Binding-site contacts:
Ligand atom C14 contacts residue GLY537 of chain 1.B at 4.1 Å.
Ligand atom O4 contacts residue GLU587 of chain 1.B at 3.5 Å (salt-bridge).
Ligand atom F1 contacts residue GLY537 of chain 1.B at 4.5 Å.
Ligand atom C4 contacts residue PRO485 of chain 1.B at 3.7 Å (hydrophobic).
Ligand atom O2 contacts residue THR487 of chain 1.B at 2.9 Å (h-bond).
Ligand atom O3 contacts residue GLY537 of chain 1.B at 3.6 Å.
Ligand atom C10 contacts residue PRO485 of chain 1.B at 4.2 Å (hydrophobic).
Ligand atom O3 contacts residue SER538 of chain 1.B at 3.0 Å (h-bond).
Ligand atom C2 contacts residue PRO485 of chain 1.B at 4.2 Å (hydrophobic).
Ligand atom O1 contacts residue TYR457 of chain 1.B at 3.7 Å.
Ligand atom O2 contacts residue TYR457 of chain 1.B at 4.1 Å.
Ligand atom C14 contacts residue VAL534 of chain 1.B at 3.8 Å (hydrophobic).
Ligand atom N1 contacts residue THR487 of chain 1.B at 3.8 Å.
Ligand atom C9 contacts residue PRO485 of chain 1.B at 4.3 Å (hydrophobic).
Ligand atom O2 contacts residue LEU486 of chain 1.B at 3.7 Å.
Ligand atom C10 contacts residue THR487 of chain 1.B at 3.9 Å.
Ligand atom O3 contacts residue THR539 of chain 1.B at 2.9 Å (h-bond).
Ligand atom C10 contacts residue TYR457 of chain 1.B at 4.0 Å (hydrophobic).
Ligand atom O4 contacts residue THR539 of chain 1.B at 3.5 Å.
Ligand atom C3 contacts residue PRO485 of chain 1.B at 3.1 Å (hydrophobic).
Ligand atom F2 contacts residue SER570 of chain 1.B at 4.3 Å.
Ligand atom F2 contacts residue VAL534 of chain 1.B at 4.2 Å.
Ligand atom C13 contacts residue SER538 of chain 1.B at 4.2 Å.
Ligand atom C1 contacts residue THR487 of chain 1.B at 4.5 Å.
Ligand atom C1 contacts residue PRO485 of chain 1.B at 3.9 Å (hydrophobic).
Ligand atom O4 contacts residue MET586 of chain 1.B at 3.7 Å.
Ligand atom N1 contacts residue PRO485 of chain 1.B at 2.8 Å (h-bond).
Ligand atom C13 contacts residue THR539 of chain 1.B at 3.9 Å.
Ligand atom O2 contacts residue PRO485 of chain 1.B at 3.6 Å.

The small molecule below binds the protein below.
Small molecule (SMILES): O=C(O)[C@@H]1C[C@H]2C[C@@H](CN3CC(F)(F)C[C@H]3C(=O)O)CC[C@H]2CN1

Sequence of chain 1.B:
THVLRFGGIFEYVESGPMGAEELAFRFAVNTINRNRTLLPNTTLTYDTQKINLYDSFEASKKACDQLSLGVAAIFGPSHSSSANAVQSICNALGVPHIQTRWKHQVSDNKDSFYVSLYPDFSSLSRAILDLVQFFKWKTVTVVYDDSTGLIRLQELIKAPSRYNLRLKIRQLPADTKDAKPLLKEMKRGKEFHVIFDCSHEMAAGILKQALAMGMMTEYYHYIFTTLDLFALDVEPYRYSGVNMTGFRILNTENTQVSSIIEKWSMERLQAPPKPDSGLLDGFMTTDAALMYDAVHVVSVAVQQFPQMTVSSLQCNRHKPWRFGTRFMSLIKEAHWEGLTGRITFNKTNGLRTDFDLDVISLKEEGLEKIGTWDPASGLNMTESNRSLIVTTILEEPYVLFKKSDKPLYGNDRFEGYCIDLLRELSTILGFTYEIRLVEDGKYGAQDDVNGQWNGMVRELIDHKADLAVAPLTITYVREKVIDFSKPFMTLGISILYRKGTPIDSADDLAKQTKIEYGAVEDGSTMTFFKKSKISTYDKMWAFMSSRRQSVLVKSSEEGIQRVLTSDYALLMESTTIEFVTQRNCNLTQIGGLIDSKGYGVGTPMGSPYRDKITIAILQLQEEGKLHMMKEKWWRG